Binding-site contacts:
Ligand atom C15 contacts residue ALA180 of chain 1.A at 3.7 Å (hydrophobic).
Ligand atom C1 contacts residue GLN182 of chain 1.A at 3.7 Å.
Ligand atom S2 contacts residue SER185 of chain 1.A at 3.6 Å.
Ligand atom C3 contacts residue GLY208 of chain 1.A at 3.1 Å.
Ligand atom C4 contacts residue GLY206 of chain 1.A at 3.1 Å.
Ligand atom N2 contacts residue GLY206 of chain 1.A at 3.5 Å (h-bond).
Ligand atom N29 contacts residue PHE162 of chain 1.A at 3.8 Å.
Ligand atom C10 contacts residue VAL203 of chain 1.A at 3.5 Å (hydrophobic).
Ligand atom C23 contacts residue TRP205 of chain 1.A at 3.3 Å (hydrophobic).
Ligand atom C14 contacts residue ALA180 of chain 1.A at 3.6 Å (hydrophobic).
Ligand atom C3 contacts residue CYS181 of chain 1.A at 3.6 Å (hydrophobic).
Ligand atom C8 contacts residue GLY208 of chain 1.A at 3.5 Å.
Ligand atom S2 contacts residue TRP205 of chain 1.A at 3.6 Å.
Ligand atom C15 contacts residue ASP179 of chain 1.A at 3.3 Å.
Ligand atom CL contacts residue TYR218 of chain 1.A at 3.3 Å.
Ligand atom C10 contacts residue TRP205 of chain 1.A at 3.3 Å (hydrophobic).
Ligand atom C4 contacts residue GLY208 of chain 1.A at 3.6 Å.
Ligand atom C11 contacts residue ALA180 of chain 1.A at 3.3 Å (hydrophobic).
Ligand atom O8 contacts residue GLN182 of chain 1.A at 3.1 Å.
Ligand atom O9 contacts residue CYS209 of chain 1.A at 3.5 Å (h-bond).
Ligand atom C23 contacts residue GLU207 of chain 1.A at 3.5 Å.
Ligand atom O1 contacts residue GLU207 of chain 1.A at 3.8 Å.
Ligand atom C25 contacts residue PHE162 of chain 1.A at 3.5 Å (hydrophobic).
Ligand atom CL contacts residue GLY216 of chain 1.A at 3.5 Å.
Ligand atom CL contacts residue TRP205 of chain 1.A at 3.7 Å.
Ligand atom O1 contacts residue GLY206 of chain 1.A at 3.4 Å (h-bond).
Ligand atom S4 contacts residue GLN182 of chain 1.A at 3.7 Å.
Ligand atom C23 contacts residue PHE162 of chain 1.A at 3.7 Å (hydrophobic).
Ligand atom O9 contacts residue GLN182 of chain 1.A at 3.3 Å.
Ligand atom C5 contacts residue TRP205 of chain 1.A at 3.5 Å (hydrophobic).
Ligand atom C11 contacts residue GLY208 of chain 1.A at 3.7 Å.
Ligand atom C8 contacts residue GLY206 of chain 1.A at 3.0 Å.
Ligand atom C22 contacts residue GLY206 of chain 1.A at 3.2 Å.
Ligand atom CL contacts residue ILE217 of chain 1.A at 3.4 Å.
Ligand atom C11 contacts residue ASP179 of chain 1.A at 3.5 Å.
Ligand atom C15 contacts residue GLY216 of chain 1.A at 3.5 Å.
Ligand atom C14 contacts residue TRP205 of chain 1.A at 3.3 Å (hydrophobic).
Ligand atom C3 contacts residue CYS209 of chain 1.A at 3.4 Å (hydrophobic).
Ligand atom N29 contacts residue GLU83 of chain 1.A at 3.6 Å (salt-bridge).
Ligand atom O1 contacts residue GLY208 of chain 1.A at 2.8 Å (h-bond).

Sequence of chain 1.A:
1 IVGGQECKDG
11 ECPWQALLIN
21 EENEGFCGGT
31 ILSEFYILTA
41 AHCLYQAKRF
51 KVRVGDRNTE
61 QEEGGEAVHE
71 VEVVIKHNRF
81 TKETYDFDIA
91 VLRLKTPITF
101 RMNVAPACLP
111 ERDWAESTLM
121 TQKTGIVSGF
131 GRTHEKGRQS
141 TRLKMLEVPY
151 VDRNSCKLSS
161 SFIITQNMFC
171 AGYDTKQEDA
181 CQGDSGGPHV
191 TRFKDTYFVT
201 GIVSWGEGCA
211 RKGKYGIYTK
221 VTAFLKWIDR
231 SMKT

This protein binds this small molecule.
Small molecule (SMILES): N=C(N)c1cccc(CN2CCN(S(=O)(=O)c3cc4ccc(Cl)cc4s3)CC2=O)c1